The small molecule below binds the protein below.
Small molecule (SMILES): Cc1ccc(N(CC#N)c2cc(Nc3ccc(OC[C@@H](O)CN(C)C)cc3)ncn2)c(Br)c1

Sequence of chain 1.A:
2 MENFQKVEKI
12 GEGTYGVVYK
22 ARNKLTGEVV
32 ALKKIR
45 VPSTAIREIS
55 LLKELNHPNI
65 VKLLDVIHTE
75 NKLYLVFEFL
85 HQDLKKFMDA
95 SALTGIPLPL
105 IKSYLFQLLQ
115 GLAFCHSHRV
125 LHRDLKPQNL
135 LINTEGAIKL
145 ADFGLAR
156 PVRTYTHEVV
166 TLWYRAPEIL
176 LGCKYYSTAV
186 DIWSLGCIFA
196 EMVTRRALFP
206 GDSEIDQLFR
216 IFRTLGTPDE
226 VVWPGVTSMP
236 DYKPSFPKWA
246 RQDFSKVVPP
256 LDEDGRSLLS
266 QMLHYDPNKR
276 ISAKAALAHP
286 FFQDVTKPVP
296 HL

Binding-site contacts:
Ligand atom C32 contacts residue MFP1 of chain 1.B at 0.5 Å.
Ligand atom C5 contacts residue MFP1 of chain 1.B at 0.0 Å.
Ligand atom C17 contacts residue ASP146 of chain 1.A at 3.0 Å.
Ligand atom N6 contacts residue MFP1 of chain 1.B at 0.0 Å (h-bond).
Ligand atom C4 contacts residue MFP1 of chain 1.B at 0.0 Å.
Ligand atom C10 contacts residue MFP1 of chain 1.B at 0.0 Å.
Ligand atom C1 contacts residue MFP1 of chain 1.B at 0.0 Å.
Ligand atom N30 contacts residue MFP1 of chain 1.B at 0.3 Å (h-bond).
Ligand atom C17 contacts residue MFP1 of chain 1.B at 0.0 Å.
Ligand atom C20 contacts residue MFP1 of chain 1.B at 0.0 Å.
Ligand atom C22 contacts residue MFP1 of chain 1.B at 0.0 Å.
Ligand atom C27 contacts residue ASP87 of chain 1.A at 3.0 Å.
Ligand atom BR contacts residue ALA145 of chain 1.A at 3.0 Å.
Ligand atom C29 contacts residue MFP1 of chain 1.B at 0.1 Å.
Ligand atom C31 contacts residue MFP1 of chain 1.B at 0.4 Å.
Ligand atom C29 contacts residue ASP87 of chain 1.A at 3.0 Å.
Ligand atom C3 contacts residue MFP1 of chain 1.B at 0.0 Å.
Ligand atom C20 contacts residue LEU84 of chain 1.A at 3.0 Å (hydrophobic).
Ligand atom C1 contacts residue GLU82 of chain 1.A at 2.8 Å.
Ligand atom C21 contacts residue MFP1 of chain 1.B at 0.0 Å.
Ligand atom N19 contacts residue LEU84 of chain 1.A at 2.5 Å (h-bond).
Ligand atom C28 contacts residue MFP1 of chain 1.B at 0.0 Å.
Ligand atom O26 contacts residue MFP1 of chain 1.B at 0.0 Å (h-bond).
Ligand atom C23 contacts residue MFP1 of chain 1.B at 0.0 Å.
Ligand atom N7 contacts residue MFP1 of chain 1.B at 0.0 Å (h-bond).
Ligand atom N19 contacts residue MFP1 of chain 1.B at 0.0 Å (h-bond).
Ligand atom N2 contacts residue MFP1 of chain 1.B at 0.0 Å (h-bond).
Ligand atom C11 contacts residue MFP1 of chain 1.B at 0.0 Å.
Ligand atom C15 contacts residue MFP1 of chain 1.B at 0.0 Å.
Ligand atom C13 contacts residue MFP1 of chain 1.B at 0.0 Å.
Ligand atom BR contacts residue MFP1 of chain 1.B at 0.0 Å.
Ligand atom C8 contacts residue MFP1 of chain 1.B at 0.0 Å.
Ligand atom C27 contacts residue MFP1 of chain 1.B at 0.0 Å.
Ligand atom C25 contacts residue MFP1 of chain 1.B at 0.0 Å.
Ligand atom O33 contacts residue MFP1 of chain 1.B at 1.4 Å.
Ligand atom C12 contacts residue MFP1 of chain 1.B at 0.0 Å.
Ligand atom C24 contacts residue MFP1 of chain 1.B at 0.0 Å.
Ligand atom C16 contacts residue MFP1 of chain 1.B at 0.0 Å.
Ligand atom C9 contacts residue MFP1 of chain 1.B at 0.0 Å.
Ligand atom N18 contacts residue MFP1 of chain 1.B at 0.0 Å (h-bond).